Binding-site contacts:
Ligand atom SG contacts residue LEU37 of chain 1.A at 4.1 Å.
Ligand atom SG contacts residue ASN100 of chain 1.A at 4.2 Å.
Ligand atom CB contacts residue LEU287 of chain 2.A at 4.1 Å (hydrophobic).
Ligand atom SG contacts residue CYS35 of chain 1.A at 2.1 Å (h-bond).
Ligand atom CB contacts residue ASP11 of chain 1.A at 4.0 Å.
Ligand atom CB contacts residue LEU37 of chain 1.A at 4.5 Å (hydrophobic).
Ligand atom CB contacts residue CYS35 of chain 1.A at 2.8 Å (hydrophobic).

A small-molecule ligand and the protein it binds are described below.
Small molecule (SMILES): N[C@@H](CS)C(=O)O

Sequence of chain 1.A:
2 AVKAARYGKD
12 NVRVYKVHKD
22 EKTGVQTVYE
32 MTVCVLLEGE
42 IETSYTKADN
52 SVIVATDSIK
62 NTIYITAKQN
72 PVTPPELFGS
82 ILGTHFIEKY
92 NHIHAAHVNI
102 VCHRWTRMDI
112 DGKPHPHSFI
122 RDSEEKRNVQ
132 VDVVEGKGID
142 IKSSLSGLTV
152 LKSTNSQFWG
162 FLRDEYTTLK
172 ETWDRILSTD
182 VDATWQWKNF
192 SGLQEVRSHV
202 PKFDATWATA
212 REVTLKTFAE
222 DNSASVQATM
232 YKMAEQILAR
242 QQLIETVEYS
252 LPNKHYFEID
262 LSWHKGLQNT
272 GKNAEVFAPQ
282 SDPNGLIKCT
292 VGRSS

Sequence of chain 2.A:
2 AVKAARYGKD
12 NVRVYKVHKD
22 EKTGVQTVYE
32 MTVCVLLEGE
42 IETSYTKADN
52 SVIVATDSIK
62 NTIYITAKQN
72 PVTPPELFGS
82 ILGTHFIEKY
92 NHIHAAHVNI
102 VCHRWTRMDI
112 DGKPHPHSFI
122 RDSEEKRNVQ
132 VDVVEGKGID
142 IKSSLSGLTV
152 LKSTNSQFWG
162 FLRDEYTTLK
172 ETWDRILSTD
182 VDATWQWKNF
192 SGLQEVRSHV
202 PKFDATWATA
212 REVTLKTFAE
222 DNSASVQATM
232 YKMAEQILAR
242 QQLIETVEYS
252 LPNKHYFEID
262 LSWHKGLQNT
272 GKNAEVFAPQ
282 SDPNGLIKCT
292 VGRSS